Binding-site contacts:
Ligand atom O6 contacts residue GLU46 of chain 58.B at 3.8 Å.
Ligand atom O6 contacts residue CYS45 of chain 58.B at 3.4 Å (h-bond).
Ligand atom C6 contacts residue ASN75 of chain 58.A at 3.8 Å.
Ligand atom C7 contacts residue MET126 of chain 58.A at 3.8 Å (hydrophobic).
Ligand atom C2 contacts residue ASN75 of chain 58.A at 2.6 Å.
Ligand atom O6 contacts residue THR48 of chain 58.B at 4.0 Å.
Ligand atom O3 contacts residue NAG1 of chain 58.N at 2.4 Å (h-bond).
Ligand atom C1 contacts residue ASN75 of chain 58.A at 1.3 Å.
Ligand atom O5 contacts residue ASN75 of chain 58.A at 2.1 Å (h-bond).
Ligand atom N2 contacts residue ASN75 of chain 58.A at 3.0 Å (h-bond).
Ligand atom O7 contacts residue ASN75 of chain 58.A at 3.2 Å (h-bond).
Ligand atom C8 contacts residue ASN75 of chain 58.A at 3.0 Å.
Ligand atom O7 contacts residue MET126 of chain 58.A at 3.1 Å.
Ligand atom C6 contacts residue NAG1 of chain 58.N at 3.4 Å.
Ligand atom C5 contacts residue ASN75 of chain 58.A at 3.2 Å.
Ligand atom O5 contacts residue THR48 of chain 58.B at 4.0 Å.
Ligand atom C8 contacts residue PHE98 of chain 58.A at 3.6 Å (hydrophobic).
Ligand atom O6 contacts residue ASN75 of chain 58.A at 3.8 Å.
Ligand atom O4 contacts residue NAG1 of chain 58.N at 1.6 Å.
Ligand atom C3 contacts residue NAG1 of chain 58.N at 3.3 Å.
Ligand atom C6 contacts residue THR48 of chain 58.B at 4.4 Å.
Ligand atom C5 contacts residue NAG1 of chain 58.N at 3.7 Å.
Ligand atom C3 contacts residue ASN75 of chain 58.A at 3.5 Å.
Ligand atom C7 contacts residue ASN75 of chain 58.A at 2.8 Å.
Ligand atom C4 contacts residue ASN75 of chain 58.A at 4.0 Å.
Ligand atom C2 contacts residue NAG1 of chain 58.N at 4.1 Å.
Ligand atom C6 contacts residue CYS45 of chain 58.B at 4.4 Å (hydrophobic).
Ligand atom O6 contacts residue NAG1 of chain 58.N at 4.1 Å.
Ligand atom C4 contacts residue NAG1 of chain 58.N at 2.9 Å.
Ligand atom C8 contacts residue MET126 of chain 58.A at 3.7 Å (hydrophobic).

Sequence of chain 58.A:
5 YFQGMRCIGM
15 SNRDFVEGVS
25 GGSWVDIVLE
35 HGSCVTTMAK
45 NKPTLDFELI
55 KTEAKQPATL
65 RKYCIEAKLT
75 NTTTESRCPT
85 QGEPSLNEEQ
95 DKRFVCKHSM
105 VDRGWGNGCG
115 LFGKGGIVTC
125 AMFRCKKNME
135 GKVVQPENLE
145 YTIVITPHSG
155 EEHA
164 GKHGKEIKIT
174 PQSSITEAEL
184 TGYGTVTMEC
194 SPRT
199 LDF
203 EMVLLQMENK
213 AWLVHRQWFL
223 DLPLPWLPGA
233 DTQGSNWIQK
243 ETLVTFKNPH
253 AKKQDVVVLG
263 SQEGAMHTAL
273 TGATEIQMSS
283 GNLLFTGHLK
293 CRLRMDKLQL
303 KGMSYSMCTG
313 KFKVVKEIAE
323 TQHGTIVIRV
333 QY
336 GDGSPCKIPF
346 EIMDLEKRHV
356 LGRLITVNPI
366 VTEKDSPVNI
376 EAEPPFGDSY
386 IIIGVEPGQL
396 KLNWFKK

Sequence of chain 58.B:
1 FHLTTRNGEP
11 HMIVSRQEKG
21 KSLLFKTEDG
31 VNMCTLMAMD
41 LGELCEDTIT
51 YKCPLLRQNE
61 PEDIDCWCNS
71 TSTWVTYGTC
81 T

The small molecule below binds the protein below.
Small molecule (SMILES): CC(=O)N[C@@H]1[C@@H](O)[C@H](O)[C@@H](CO)O[C@H]1O